Sequence of chain 4.B:
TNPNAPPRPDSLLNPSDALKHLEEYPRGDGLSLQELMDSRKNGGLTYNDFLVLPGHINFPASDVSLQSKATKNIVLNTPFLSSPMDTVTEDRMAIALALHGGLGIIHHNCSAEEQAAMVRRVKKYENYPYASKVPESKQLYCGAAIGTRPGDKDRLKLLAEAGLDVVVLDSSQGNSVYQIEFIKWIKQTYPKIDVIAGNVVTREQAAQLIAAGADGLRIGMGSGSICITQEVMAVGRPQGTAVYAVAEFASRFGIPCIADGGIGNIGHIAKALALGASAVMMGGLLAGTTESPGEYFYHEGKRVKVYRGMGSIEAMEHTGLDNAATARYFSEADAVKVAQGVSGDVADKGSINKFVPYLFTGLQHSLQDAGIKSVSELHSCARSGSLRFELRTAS

Binding-site contacts:
Ligand atom O6 contacts residue GLY439 of chain 4.B at 3.2 Å.
Ligand atom O2P contacts residue GLY413 of chain 4.B at 2.8 Å (h-bond).
Ligand atom O6 contacts residue GLY483 of chain 4.B at 3.1 Å.
Ligand atom N1 contacts residue GLY483 of chain 4.B at 3.5 Å.
Ligand atom C2 contacts residue CYS357 of chain 4.B at 3.3 Å (hydrophobic).
Ligand atom N7 contacts residue GLY439 of chain 4.B at 3.4 Å.
Ligand atom O1P contacts residue SER355 of chain 4.B at 3.0 Å (h-bond).
Ligand atom O3P contacts residue TYR437 of chain 4.B at 2.6 Å (h-bond).
Ligand atom C3' contacts residue ASP390 of chain 4.B at 3.3 Å.
Ligand atom O1P contacts residue GLY354 of chain 4.B at 3.6 Å.
Ligand atom O6 contacts residue GLY441 of chain 4.B at 2.8 Å (h-bond).
Ligand atom N3 contacts residue MOA1 of chain 4.E at 3.3 Å.
Ligand atom N1 contacts residue GLN482 of chain 4.B at 2.7 Å (h-bond).
Ligand atom N7 contacts residue ILE356 of chain 4.B at 3.6 Å.
Ligand atom O1P contacts residue GLY392 of chain 4.B at 2.8 Å (h-bond).
Ligand atom N1 contacts residue MOA1 of chain 4.E at 3.1 Å (h-bond).
Ligand atom O4' contacts residue GLY354 of chain 4.B at 3.6 Å.
Ligand atom O2' contacts residue MOA1 of chain 4.E at 3.6 Å.
Ligand atom O2' contacts residue ASN329 of chain 4.B at 3.6 Å (h-bond).
Ligand atom O2' contacts residue ASP390 of chain 4.B at 2.5 Å (salt-bridge).
Ligand atom O2P contacts residue GLY414 of chain 4.B at 3.2 Å (h-bond).
Ligand atom O3P contacts residue SER355 of chain 4.B at 2.7 Å (h-bond).
Ligand atom O3' contacts residue ASP390 of chain 4.B at 2.4 Å (salt-bridge).
Ligand atom O5' contacts residue GLY354 of chain 4.B at 3.4 Å.
Ligand atom C2 contacts residue MOA1 of chain 4.E at 3.0 Å.
Ligand atom C2' contacts residue ASP390 of chain 4.B at 3.5 Å.
Ligand atom N7 contacts residue MET440 of chain 4.B at 2.8 Å (h-bond).
Ligand atom O2' contacts residue ARG348 of chain 4.B at 3.6 Å (salt-bridge).
Ligand atom O3P contacts residue GLY414 of chain 4.B at 3.0 Å (h-bond).
Ligand atom C5 contacts residue ILE356 of chain 4.B at 3.5 Å (hydrophobic).
Ligand atom O6 contacts residue MET440 of chain 4.B at 3.3 Å (h-bond).
Ligand atom O3' contacts residue SER98 of chain 4.B at 2.7 Å (h-bond).
Ligand atom C5 contacts residue MET440 of chain 4.B at 3.6 Å (hydrophobic).
Ligand atom O5' contacts residue GLY391 of chain 4.B at 3.5 Å.
Ligand atom C2' contacts residue ARG348 of chain 4.B at 3.5 Å.
Ligand atom C2 contacts residue GLN482 of chain 4.B at 3.4 Å.
Ligand atom C4 contacts residue ILE356 of chain 4.B at 3.5 Å (hydrophobic).
Ligand atom C4' contacts residue ASP390 of chain 4.B at 3.5 Å.
Ligand atom C3' contacts residue SER98 of chain 4.B at 3.3 Å.
Ligand atom O3' contacts residue ARG348 of chain 4.B at 3.2 Å (salt-bridge).

This small molecule binds to this protein.
Small molecule (SMILES): O=c1[nH]cnc2c1ncn2[C@@H]1O[C@H](COP(=O)(O)O)[C@@H](O)[C@H]1O